Binding-site contacts:
Ligand atom N contacts residue ARG211 of chain 1.D at 3.8 Å.
Ligand atom O contacts residue ARG69 of chain 1.D at 3.5 Å (salt-bridge).
Ligand atom NE1 contacts residue IZU1 of chain 1.F at 3.7 Å.
Ligand atom CZ2 contacts residue TYR578 of chain 1.D at 3.9 Å (hydrophobic).
Ligand atom CZ2 contacts residue LYS473 of chain 1.D at 3.9 Å.
Ligand atom O contacts residue THR70 of chain 1.D at 3.1 Å (h-bond).
Ligand atom CE3 contacts residue ARG471 of chain 1.D at 3.9 Å.
Ligand atom CE3 contacts residue ARG211 of chain 1.D at 3.3 Å.
Ligand atom CA contacts residue ARG211 of chain 1.D at 3.8 Å.
Ligand atom CA contacts residue ARG211 of chain 1.D at 3.8 Å.
Ligand atom CD1 contacts residue PRO576 of chain 1.D at 3.9 Å (hydrophobic).
Ligand atom C contacts residue ARG211 of chain 1.D at 3.8 Å.
Ligand atom NE1 contacts residue GLY207 of chain 1.D at 3.2 Å (h-bond).
Ligand atom OG contacts residue TYR632 of chain 1.D at 3.8 Å.
Ligand atom O contacts residue ARG211 of chain 1.D at 3.8 Å.
Ligand atom CB contacts residue MET558 of chain 1.D at 3.7 Å (hydrophobic).
Ligand atom CA contacts residue GLU400 of chain 1.D at 3.6 Å.
Ligand atom OG contacts residue MET558 of chain 1.D at 3.9 Å.
Ligand atom CZ2 contacts residue TYR395 of chain 1.D at 3.7 Å (hydrophobic).
Ligand atom N contacts residue ARG211 of chain 1.D at 3.5 Å (salt-bridge).
Ligand atom CD1 contacts residue IZU1 of chain 1.F at 3.5 Å.
Ligand atom N contacts residue THR70 of chain 1.D at 3.6 Å.
Ligand atom CZ3 contacts residue ARG211 of chain 1.D at 3.8 Å.
Ligand atom CD2 contacts residue ARG211 of chain 1.D at 3.6 Å.
Ligand atom NE1 contacts residue GLU71 of chain 1.D at 3.7 Å.
Ligand atom CB contacts residue MET72 of chain 1.D at 3.6 Å (hydrophobic).
Ligand atom C contacts residue THR70 of chain 1.D at 3.8 Å.
Ligand atom O contacts residue ARG211 of chain 1.D at 3.3 Å (salt-bridge).
Ligand atom CZ3 contacts residue ARG471 of chain 1.D at 3.6 Å.
Ligand atom CG contacts residue GLU71 of chain 1.D at 3.7 Å.
Ligand atom N contacts residue GLU400 of chain 1.D at 3.8 Å.
Ligand atom CZ3 contacts residue LEU394 of chain 1.D at 3.5 Å (hydrophobic).
Ligand atom CD1 contacts residue GLU71 of chain 1.D at 2.8 Å.
Ligand atom CA contacts residue THR70 of chain 1.D at 3.7 Å.
Ligand atom O contacts residue TRP214 of chain 1.D at 3.9 Å.
Ligand atom CG contacts residue GLU400 of chain 1.D at 3.1 Å.
Ligand atom C contacts residue ARG211 of chain 1.D at 3.2 Å.
Ligand atom NE1 contacts residue PRO576 of chain 1.D at 3.4 Å (h-bond).
Ligand atom CH2 contacts residue TYR395 of chain 1.D at 3.8 Å (hydrophobic).
Ligand atom CB contacts residue GLU400 of chain 1.D at 3.6 Å.

Sequence of chain 1.D:
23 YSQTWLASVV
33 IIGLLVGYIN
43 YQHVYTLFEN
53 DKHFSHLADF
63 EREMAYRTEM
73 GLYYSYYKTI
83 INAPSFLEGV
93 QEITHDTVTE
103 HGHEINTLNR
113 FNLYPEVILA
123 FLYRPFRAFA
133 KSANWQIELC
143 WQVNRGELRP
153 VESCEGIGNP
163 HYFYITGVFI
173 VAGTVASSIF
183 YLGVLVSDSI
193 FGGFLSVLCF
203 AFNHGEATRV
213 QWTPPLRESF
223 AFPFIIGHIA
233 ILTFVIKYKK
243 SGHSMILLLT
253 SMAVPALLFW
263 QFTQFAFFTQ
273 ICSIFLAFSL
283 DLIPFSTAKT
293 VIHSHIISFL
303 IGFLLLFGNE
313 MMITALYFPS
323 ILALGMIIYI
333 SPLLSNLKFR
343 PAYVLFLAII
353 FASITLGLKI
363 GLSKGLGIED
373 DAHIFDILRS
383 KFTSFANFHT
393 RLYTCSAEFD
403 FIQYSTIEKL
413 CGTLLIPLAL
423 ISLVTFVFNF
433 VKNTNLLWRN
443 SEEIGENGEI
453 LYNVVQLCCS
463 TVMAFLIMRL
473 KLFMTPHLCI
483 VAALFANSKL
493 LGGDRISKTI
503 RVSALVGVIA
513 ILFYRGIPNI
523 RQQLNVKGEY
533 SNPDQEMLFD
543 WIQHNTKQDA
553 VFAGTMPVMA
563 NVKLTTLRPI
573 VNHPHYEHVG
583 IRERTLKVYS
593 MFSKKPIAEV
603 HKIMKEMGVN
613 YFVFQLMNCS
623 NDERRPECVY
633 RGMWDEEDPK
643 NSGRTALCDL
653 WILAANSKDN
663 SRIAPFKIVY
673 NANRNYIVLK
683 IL

A protein and the small-molecule ligand that binds it are described below.
Small molecule (SMILES): C[C@H](NC(=O)[C@H](CC1=CN=C2C=CC=CC12)NC(=O)[C@H](CO)NC(=O)CN)C(=O)N[C@@H](CCCCN)C(=O)N[C@@H](CC1=CN=C2CC=CC=C12)C(=O)N[C@H](C=O)CO